Sequence of chain 1.B:
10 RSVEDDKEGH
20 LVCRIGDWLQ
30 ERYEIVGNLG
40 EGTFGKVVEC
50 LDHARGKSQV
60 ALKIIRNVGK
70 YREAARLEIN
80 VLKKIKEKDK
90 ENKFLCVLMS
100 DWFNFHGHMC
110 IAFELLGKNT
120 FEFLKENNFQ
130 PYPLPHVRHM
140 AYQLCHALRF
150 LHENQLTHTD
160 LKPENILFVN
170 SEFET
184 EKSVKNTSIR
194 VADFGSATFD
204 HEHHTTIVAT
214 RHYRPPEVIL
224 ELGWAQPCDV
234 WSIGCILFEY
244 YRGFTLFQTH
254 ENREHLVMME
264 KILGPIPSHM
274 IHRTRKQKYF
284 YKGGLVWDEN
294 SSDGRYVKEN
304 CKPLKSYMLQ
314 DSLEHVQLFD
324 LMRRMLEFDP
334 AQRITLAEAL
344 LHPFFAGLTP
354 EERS

The protein below binds the small molecule below.
Small molecule (SMILES): CCN1/C(=C/C(C)=O)Sc2ccc(OC)cc21

Binding-site contacts:
Ligand atom C8 contacts residue LEU166 of chain 1.B at 4.2 Å (hydrophobic).
Ligand atom C7 contacts residue PHE112 of chain 1.B at 3.7 Å (hydrophobic).
Ligand atom S5 contacts residue EDO1 of chain 1.X at 4.1 Å.
Ligand atom O10 contacts residue LEU115 of chain 1.B at 3.0 Å (h-bond).
Ligand atom C11 contacts residue LEU114 of chain 1.B at 3.5 Å (hydrophobic).
Ligand atom O10 contacts residue LEU166 of chain 1.B at 3.8 Å.
Ligand atom C8 contacts residue PHE112 of chain 1.B at 4.2 Å (hydrophobic).
Ligand atom C9 contacts residue LEU115 of chain 1.B at 4.1 Å (hydrophobic).
Ligand atom C9 contacts residue LEU166 of chain 1.B at 3.7 Å (hydrophobic).
Ligand atom C8 contacts residue VAL96 of chain 1.B at 4.2 Å (hydrophobic).
Ligand atom C14 contacts residue EDO1 of chain 1.X at 3.7 Å.
Ligand atom C7 contacts residue ALA60 of chain 1.B at 3.6 Å (hydrophobic).
Ligand atom C8 contacts residue ALA60 of chain 1.B at 3.5 Å (hydrophobic).
Ligand atom C16 contacts residue LYS62 of chain 1.B at 4.0 Å.
Ligand atom C12 contacts residue EDO1 of chain 1.X at 4.0 Å.
Ligand atom O10 contacts residue LEU114 of chain 1.B at 3.6 Å.
Ligand atom C6 contacts residue ALA60 of chain 1.B at 3.9 Å (hydrophobic).
Ligand atom C12 contacts residue ALA60 of chain 1.B at 3.9 Å (hydrophobic).
Ligand atom O17 contacts residue LYS62 of chain 1.B at 2.8 Å (salt-bridge).
Ligand atom C11 contacts residue LEU166 of chain 1.B at 4.0 Å (hydrophobic).
Ligand atom C4 contacts residue VAL46 of chain 1.B at 4.3 Å (hydrophobic).
Ligand atom C8 contacts residue GLU113 of chain 1.B at 3.7 Å.
Ligand atom C2 contacts residue EDO1 of chain 1.X at 3.2 Å.
Ligand atom C6 contacts residue EDO1 of chain 1.X at 4.0 Å.
Ligand atom C16 contacts residue PHE43 of chain 1.B at 3.9 Å (hydrophobic).
Ligand atom C14 contacts residue VAL46 of chain 1.B at 3.9 Å (hydrophobic).
Ligand atom C12 contacts residue LEU166 of chain 1.B at 3.9 Å (hydrophobic).
Ligand atom C9 contacts residue ALA60 of chain 1.B at 3.6 Å (hydrophobic).
Ligand atom C11 contacts residue LEU115 of chain 1.B at 3.3 Å (hydrophobic).
Ligand atom S5 contacts residue PHE112 of chain 1.B at 4.2 Å.
Ligand atom C1 contacts residue LEU38 of chain 1.B at 3.5 Å (hydrophobic).
Ligand atom C7 contacts residue VAL96 of chain 1.B at 4.0 Å (hydrophobic).
Ligand atom C11 contacts residue GLY116 of chain 1.B at 3.7 Å.
Ligand atom C13 contacts residue EDO1 of chain 1.X at 3.5 Å.
Ligand atom O10 contacts residue ALA60 of chain 1.B at 4.2 Å.
Ligand atom C1 contacts residue VAL46 of chain 1.B at 3.7 Å (hydrophobic).
Ligand atom C13 contacts residue ALA60 of chain 1.B at 4.0 Å (hydrophobic).
Ligand atom C4 contacts residue EDO1 of chain 1.X at 3.4 Å.
Ligand atom N3 contacts residue EDO1 of chain 1.X at 3.1 Å (h-bond).
Ligand atom C15 contacts residue LYS62 of chain 1.B at 3.7 Å.